Sequence of chain 1.Z:
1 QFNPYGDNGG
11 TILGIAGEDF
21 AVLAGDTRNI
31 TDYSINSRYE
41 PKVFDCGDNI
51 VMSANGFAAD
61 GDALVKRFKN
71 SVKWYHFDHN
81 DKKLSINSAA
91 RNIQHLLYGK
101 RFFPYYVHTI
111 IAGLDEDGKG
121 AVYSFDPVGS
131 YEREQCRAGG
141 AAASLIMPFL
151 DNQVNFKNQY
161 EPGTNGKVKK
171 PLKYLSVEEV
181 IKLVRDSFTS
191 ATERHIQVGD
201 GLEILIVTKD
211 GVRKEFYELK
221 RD

Binding-site contacts:
Ligand atom O10 contacts residue ARG19 of chain 1.H at 3.3 Å (salt-bridge).
Ligand atom O27 contacts residue GLY128 of chain 1.H at 3.8 Å.
Ligand atom C1 contacts residue ALA46 of chain 1.H at 4.0 Å (hydrophobic).
Ligand atom C34 contacts residue GLY128 of chain 1.H at 4.0 Å.
Ligand atom C14 contacts residue THR1 of chain 1.H at 4.0 Å.
Ligand atom O19 contacts residue GLY128 of chain 1.H at 3.8 Å.
Ligand atom C8 contacts residue THR52 of chain 1.H at 4.0 Å.
Ligand atom C18 contacts residue SER129 of chain 1.H at 4.0 Å.
Ligand atom C5 contacts residue THR1 of chain 1.H at 3.1 Å.
Ligand atom C16 contacts residue SER129 of chain 1.H at 3.6 Å.
Ligand atom C15 contacts residue SER129 of chain 1.H at 3.8 Å.
Ligand atom O19 contacts residue SER129 of chain 1.H at 2.8 Å (h-bond).
Ligand atom O10 contacts residue GLY168 of chain 1.H at 4.0 Å.
Ligand atom C4 contacts residue THR1 of chain 1.H at 2.4 Å.
Ligand atom O10 contacts residue THR1 of chain 1.H at 2.1 Å (h-bond).
Ligand atom C15 contacts residue THR1 of chain 1.H at 4.1 Å.
Ligand atom C7 contacts residue ALA46 of chain 1.H at 3.8 Å (hydrophobic).
Ligand atom C6 contacts residue ALA49 of chain 1.H at 3.7 Å (hydrophobic).
Ligand atom C5 contacts residue LYS33 of chain 1.H at 3.9 Å.
Ligand atom C7 contacts residue GLY47 of chain 1.H at 3.7 Å.
Ligand atom O3 contacts residue THR1 of chain 1.H at 2.3 Å (h-bond).
Ligand atom O3 contacts residue ALA46 of chain 1.H at 2.9 Å.
Ligand atom C7 contacts residue THR1 of chain 1.H at 3.7 Å.
Ligand atom C17 contacts residue THR21 of chain 1.H at 3.2 Å.
Ligand atom C6 contacts residue SER20 of chain 1.H at 4.0 Å.
Ligand atom C11 contacts residue THR1 of chain 1.H at 3.1 Å.
Ligand atom C7 contacts residue GLY45 of chain 1.H at 3.3 Å.
Ligand atom O3 contacts residue GLY47 of chain 1.H at 2.8 Å (h-bond).
Ligand atom C1 contacts residue THR1 of chain 1.H at 1.3 Å.
Ligand atom C1 contacts residue GLY47 of chain 1.H at 3.8 Å.
Ligand atom C9 contacts residue THR1 of chain 1.H at 2.6 Å.
Ligand atom C4 contacts residue GLY47 of chain 1.H at 3.5 Å.
Ligand atom C8 contacts residue GLY45 of chain 1.H at 2.8 Å.
Ligand atom O10 contacts residue LYS33 of chain 1.H at 3.3 Å (salt-bridge).
Ligand atom N13 contacts residue THR1 of chain 1.H at 2.8 Å (h-bond).
Ligand atom O19 contacts residue THR1 of chain 1.H at 3.4 Å (h-bond).
Ligand atom C21 contacts residue SER129 of chain 1.H at 4.0 Å.
Ligand atom O27 contacts residue SER129 of chain 1.H at 3.8 Å.
Ligand atom C8 contacts residue LYS33 of chain 1.H at 3.9 Å.
Ligand atom C16 contacts residue TYR33 of chain 1.Z at 4.0 Å (hydrophobic).

Sequence of chain 1.H:
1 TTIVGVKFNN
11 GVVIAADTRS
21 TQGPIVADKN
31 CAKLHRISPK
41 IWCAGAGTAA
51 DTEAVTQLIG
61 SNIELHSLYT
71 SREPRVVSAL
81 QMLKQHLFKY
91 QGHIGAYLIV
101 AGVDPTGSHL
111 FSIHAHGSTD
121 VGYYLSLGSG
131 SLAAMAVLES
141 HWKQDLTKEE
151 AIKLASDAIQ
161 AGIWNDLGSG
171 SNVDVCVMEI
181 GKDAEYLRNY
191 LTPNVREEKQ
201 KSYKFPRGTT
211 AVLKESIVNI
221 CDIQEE

The protein below binds the small molecule below.
Small molecule (SMILES): CC[C@H](C)[C@H](C(=O)O)[C@@H](O)C(=O)N[C@H](C(=O)N[C@H](C(=O)OCc1ccccc1)C(C)C)C(C)C

Sequence of chain 1.N:
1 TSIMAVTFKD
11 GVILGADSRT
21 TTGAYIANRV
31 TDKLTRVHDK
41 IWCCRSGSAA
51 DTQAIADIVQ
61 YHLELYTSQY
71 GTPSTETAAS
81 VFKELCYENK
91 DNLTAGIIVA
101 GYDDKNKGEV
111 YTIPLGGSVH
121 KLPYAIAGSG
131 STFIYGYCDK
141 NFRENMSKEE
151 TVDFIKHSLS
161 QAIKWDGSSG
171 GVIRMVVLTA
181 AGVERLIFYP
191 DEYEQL